A protein and the small-molecule ligand that binds it are described below.
Small molecule (SMILES): Oc1ccc(F)cc1O

Sequence of chain 1.A:
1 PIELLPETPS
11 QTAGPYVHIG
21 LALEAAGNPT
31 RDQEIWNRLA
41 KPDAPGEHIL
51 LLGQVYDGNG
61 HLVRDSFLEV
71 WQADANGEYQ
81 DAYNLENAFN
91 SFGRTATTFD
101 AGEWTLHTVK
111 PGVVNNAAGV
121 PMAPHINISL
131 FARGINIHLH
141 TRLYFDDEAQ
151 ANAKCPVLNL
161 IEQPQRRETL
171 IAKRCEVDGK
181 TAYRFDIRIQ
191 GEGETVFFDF

Binding-site contacts:
Ligand atom C3 contacts residue PRO164 of chain 1.A at 3.9 Å (hydrophobic).
Ligand atom C1 contacts residue ARG167 of chain 1.A at 3.4 Å.
Ligand atom C5 contacts residue ILE171 of chain 1.A at 4.0 Å (hydrophobic).
Ligand atom C6 contacts residue ARG167 of chain 1.A at 3.8 Å.
Ligand atom C5 contacts residue ARG167 of chain 1.A at 3.8 Å.
Ligand atom O8 contacts residue PRO164 of chain 1.A at 3.5 Å.
Ligand atom O7 contacts residue ARG167 of chain 1.A at 3.1 Å (salt-bridge).
Ligand atom O7 contacts residue ASN152 of chain 1.A at 4.4 Å.
Ligand atom F9 contacts residue ILE171 of chain 1.A at 3.4 Å.
Ligand atom O8 contacts residue ARG167 of chain 1.A at 3.8 Å.
Ligand atom C4 contacts residue GLU168 of chain 1.A at 4.1 Å.
Ligand atom C3 contacts residue GLU168 of chain 1.A at 4.1 Å.
Ligand atom C2 contacts residue ARG167 of chain 1.A at 3.8 Å.
Ligand atom O7 contacts residue ALA153 of chain 1.A at 4.0 Å.
Ligand atom C5 contacts residue LEU158 of chain 1.A at 4.4 Å (hydrophobic).
Ligand atom C6 contacts residue ASN152 of chain 1.A at 3.9 Å.
Ligand atom C5 contacts residue ASN152 of chain 1.A at 4.3 Å.
Ligand atom C4 contacts residue ARG167 of chain 1.A at 3.8 Å.
Ligand atom F9 contacts residue ARG167 of chain 1.A at 3.9 Å.
Ligand atom O7 contacts residue ASN159 of chain 1.A at 4.2 Å.
Ligand atom C3 contacts residue ARG167 of chain 1.A at 4.0 Å.
Ligand atom F9 contacts residue GLU168 of chain 1.A at 3.4 Å.
Ligand atom C6 contacts residue ALA153 of chain 1.A at 4.4 Å (hydrophobic).
Ligand atom C2 contacts residue PRO164 of chain 1.A at 4.3 Å (hydrophobic).
Ligand atom C1 contacts residue ALA153 of chain 1.A at 4.5 Å (hydrophobic).
Ligand atom C4 contacts residue ILE171 of chain 1.A at 4.3 Å (hydrophobic).
Ligand atom C6 contacts residue LEU158 of chain 1.A at 4.3 Å (hydrophobic).